Sequence of chain 1.B:
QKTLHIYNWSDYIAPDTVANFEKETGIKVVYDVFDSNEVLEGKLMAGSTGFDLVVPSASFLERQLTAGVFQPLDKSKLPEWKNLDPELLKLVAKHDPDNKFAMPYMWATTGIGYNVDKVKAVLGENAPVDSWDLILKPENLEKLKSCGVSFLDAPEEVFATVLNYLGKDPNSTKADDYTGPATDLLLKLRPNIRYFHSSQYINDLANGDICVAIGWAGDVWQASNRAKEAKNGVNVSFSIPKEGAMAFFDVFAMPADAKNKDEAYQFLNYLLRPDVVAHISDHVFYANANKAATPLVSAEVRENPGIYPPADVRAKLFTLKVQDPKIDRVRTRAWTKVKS

Binding-site contacts:
Ligand atom C09 contacts residue LEU46 of chain 1.B at 3.9 Å (hydrophobic).
Ligand atom N04 contacts residue ALA69 of chain 1.B at 4.3 Å.
Ligand atom C09 contacts residue GLY49 of chain 1.B at 4.1 Å.
Ligand atom N04 contacts residue VAL71 of chain 1.B at 4.0 Å.
Ligand atom O02 contacts residue GLY49 of chain 1.B at 4.1 Å.
Ligand atom C15 contacts residue MET47 of chain 1.B at 4.1 Å (hydrophobic).
Ligand atom N04 contacts residue MET47 of chain 1.B at 4.1 Å.
Ligand atom N04 contacts residue LEU46 of chain 1.B at 4.2 Å.
Ligand atom C07 contacts residue GLY49 of chain 1.B at 4.3 Å.

The small molecule below binds the protein below.
Small molecule (SMILES): COC[C@@H](C)N